The small molecule below binds the protein below.
Small molecule (SMILES): N[C@@H](CCC(=O)O)C(=O)O

Sequence of chain 1.C:
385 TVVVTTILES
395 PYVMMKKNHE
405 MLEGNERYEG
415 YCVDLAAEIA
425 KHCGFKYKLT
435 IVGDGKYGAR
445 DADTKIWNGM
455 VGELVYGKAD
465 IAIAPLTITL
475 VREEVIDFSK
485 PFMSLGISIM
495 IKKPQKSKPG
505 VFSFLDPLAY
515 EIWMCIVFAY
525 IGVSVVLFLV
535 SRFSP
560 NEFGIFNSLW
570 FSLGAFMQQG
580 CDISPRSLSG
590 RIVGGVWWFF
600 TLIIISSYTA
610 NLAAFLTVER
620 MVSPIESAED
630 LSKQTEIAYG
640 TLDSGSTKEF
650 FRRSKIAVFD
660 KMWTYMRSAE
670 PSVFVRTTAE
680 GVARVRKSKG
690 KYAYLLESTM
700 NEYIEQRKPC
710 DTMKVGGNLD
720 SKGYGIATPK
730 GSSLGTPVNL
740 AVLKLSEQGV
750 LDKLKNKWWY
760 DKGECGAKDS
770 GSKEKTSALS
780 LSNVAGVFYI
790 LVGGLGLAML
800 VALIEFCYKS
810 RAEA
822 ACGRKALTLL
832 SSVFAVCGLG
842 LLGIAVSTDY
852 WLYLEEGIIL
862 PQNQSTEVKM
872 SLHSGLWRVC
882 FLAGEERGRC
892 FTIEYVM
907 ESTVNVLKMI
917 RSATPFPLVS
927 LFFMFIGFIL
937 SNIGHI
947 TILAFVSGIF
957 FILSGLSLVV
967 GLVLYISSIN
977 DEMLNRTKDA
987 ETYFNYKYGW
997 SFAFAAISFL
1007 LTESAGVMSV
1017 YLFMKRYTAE

Binding-site contacts:
Ligand atom N contacts residue PRO469 of chain 1.C at 2.8 Å (h-bond).
Ligand atom OXT contacts residue TYR441 of chain 1.C at 4.3 Å.
Ligand atom C contacts residue SER645 of chain 1.C at 3.8 Å.
Ligand atom OXT contacts residue LEU470 of chain 1.C at 4.4 Å.
Ligand atom CA contacts residue SER645 of chain 1.C at 3.8 Å.
Ligand atom CG contacts residue TYR441 of chain 1.C at 3.9 Å (hydrophobic).
Ligand atom OE2 contacts residue GLY644 of chain 1.C at 3.3 Å.
Ligand atom C contacts residue TYR441 of chain 1.C at 3.9 Å (hydrophobic).
Ligand atom CD contacts residue GLY644 of chain 1.C at 4.0 Å.
Ligand atom OE1 contacts residue GLU696 of chain 1.C at 4.1 Å.
Ligand atom OE1 contacts residue SER645 of chain 1.C at 4.0 Å.
Ligand atom N contacts residue THR471 of chain 1.C at 3.2 Å (h-bond).
Ligand atom O contacts residue PRO469 of chain 1.C at 3.5 Å (h-bond).
Ligand atom OXT contacts residue THR471 of chain 1.C at 3.6 Å.
Ligand atom OE2 contacts residue THR646 of chain 1.C at 2.6 Å (h-bond).
Ligand atom OE2 contacts residue SER645 of chain 1.C at 2.5 Å (h-bond).
Ligand atom OXT contacts residue GLY644 of chain 1.C at 3.7 Å.
Ligand atom OE1 contacts residue THR646 of chain 1.C at 2.7 Å (h-bond).
Ligand atom O contacts residue ARG476 of chain 1.C at 4.2 Å.
Ligand atom N contacts residue LEU470 of chain 1.C at 4.2 Å.
Ligand atom CD contacts residue LEU641 of chain 1.C at 4.4 Å (hydrophobic).
Ligand atom CG contacts residue SER645 of chain 1.C at 3.9 Å.
Ligand atom OXT contacts residue ARG476 of chain 1.C at 3.1 Å (salt-bridge).
Ligand atom N contacts residue TYR723 of chain 1.C at 3.5 Å.
Ligand atom O contacts residue THR471 of chain 1.C at 3.7 Å.
Ligand atom C contacts residue ARG476 of chain 1.C at 4.1 Å.
Ligand atom CB contacts residue TYR441 of chain 1.C at 3.6 Å (hydrophobic).
Ligand atom C contacts residue LEU470 of chain 1.C at 4.2 Å (hydrophobic).
Ligand atom CA contacts residue PRO469 of chain 1.C at 4.0 Å (hydrophobic).
Ligand atom CA contacts residue THR471 of chain 1.C at 3.3 Å.
Ligand atom OXT contacts residue SER645 of chain 1.C at 3.1 Å (h-bond).
Ligand atom O contacts residue LEU470 of chain 1.C at 3.3 Å.
Ligand atom CD contacts residue SER645 of chain 1.C at 3.4 Å.
Ligand atom OE2 contacts residue LYS647 of chain 1.C at 4.2 Å.
Ligand atom CG contacts residue LEU641 of chain 1.C at 3.7 Å (hydrophobic).
Ligand atom O contacts residue TYR441 of chain 1.C at 3.1 Å.
Ligand atom C contacts residue THR471 of chain 1.C at 3.5 Å.
Ligand atom CD contacts residue THR646 of chain 1.C at 3.3 Å.
Ligand atom CG contacts residue GLY644 of chain 1.C at 3.8 Å.
Ligand atom C contacts residue PRO469 of chain 1.C at 4.1 Å (hydrophobic).